Sequence of chain 1.A:
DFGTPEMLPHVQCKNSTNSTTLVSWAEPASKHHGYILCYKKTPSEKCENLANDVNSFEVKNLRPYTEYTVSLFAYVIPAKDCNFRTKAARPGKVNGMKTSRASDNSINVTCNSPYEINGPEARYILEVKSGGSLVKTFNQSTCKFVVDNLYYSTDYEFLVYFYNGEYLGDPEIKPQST

This small molecule binds to this protein.
Small molecule (SMILES): CC(=O)N[C@@H]1[C@@H](O)[C@H](O)[C@@H](CO)O[C@H]1O

Binding-site contacts:
Ligand atom O3 contacts residue TYR170 of chain 1.A at 3.8 Å.
Ligand atom O6 contacts residue ARG130 of chain 1.A at 3.7 Å.
Ligand atom N2 contacts residue ILE132 of chain 1.A at 3.7 Å.
Ligand atom O7 contacts residue TYR170 of chain 1.A at 4.0 Å.
Ligand atom C7 contacts residue ILE132 of chain 1.A at 4.2 Å (hydrophobic).
Ligand atom O5 contacts residue ARG130 of chain 1.A at 3.5 Å (salt-bridge).
Ligand atom C7 contacts residue TYR170 of chain 1.A at 3.9 Å (hydrophobic).
Ligand atom C7 contacts residue ASN146 of chain 1.A at 4.2 Å.
Ligand atom C8 contacts residue TYR170 of chain 1.A at 3.6 Å (hydrophobic).
Ligand atom C1 contacts residue ASN146 of chain 1.A at 1.4 Å.
Ligand atom C6 contacts residue ARG130 of chain 1.A at 4.5 Å.
Ligand atom C8 contacts residue LEU175 of chain 1.A at 3.6 Å (hydrophobic).
Ligand atom C2 contacts residue ASN146 of chain 1.A at 2.5 Å.
Ligand atom C3 contacts residue ASN146 of chain 1.A at 3.8 Å.
Ligand atom C5 contacts residue ARG130 of chain 1.A at 3.9 Å.
Ligand atom N2 contacts residue ASN146 of chain 1.A at 3.0 Å (h-bond).
Ligand atom C1 contacts residue ARG130 of chain 1.A at 3.7 Å.
Ligand atom C1 contacts residue ILE132 of chain 1.A at 4.4 Å (hydrophobic).
Ligand atom O4 contacts residue TYR170 of chain 1.A at 4.5 Å.
Ligand atom C2 contacts residue TYR170 of chain 1.A at 4.2 Å (hydrophobic).
Ligand atom C3 contacts residue TYR170 of chain 1.A at 3.5 Å (hydrophobic).
Ligand atom C4 contacts residue ASN146 of chain 1.A at 4.1 Å.
Ligand atom N2 contacts residue TYR170 of chain 1.A at 3.5 Å.
Ligand atom C8 contacts residue ILE132 of chain 1.A at 3.7 Å (hydrophobic).
Ligand atom O5 contacts residue ASN146 of chain 1.A at 2.3 Å (h-bond).
Ligand atom C5 contacts residue ASN146 of chain 1.A at 3.6 Å.